A protein and the small-molecule ligand that binds it are described below.
Small molecule (SMILES): Nc1ncnc2c1ncn2[C@@H]1O[C@H](COP(=O)=O)[C@@H](O[P](=O)(O)OC[C@H]2O[C@@H](n3ccc(=O)[nH]c3=O)[C@H](O)[C@@H]2O)[C@H]1O

Sequence of chain 9.B:
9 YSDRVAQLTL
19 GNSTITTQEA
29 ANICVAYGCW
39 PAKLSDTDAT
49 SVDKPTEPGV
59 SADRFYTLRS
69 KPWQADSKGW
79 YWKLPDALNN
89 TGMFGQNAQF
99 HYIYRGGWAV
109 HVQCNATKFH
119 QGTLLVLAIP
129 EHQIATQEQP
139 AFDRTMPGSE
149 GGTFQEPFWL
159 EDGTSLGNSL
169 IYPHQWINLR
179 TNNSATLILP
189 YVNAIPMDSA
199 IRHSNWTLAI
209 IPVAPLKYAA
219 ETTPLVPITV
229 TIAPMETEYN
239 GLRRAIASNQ

Binding-site contacts:
Ligand atom O2' contacts residue TRP38 of chain 9.B at 4.2 Å.
Ligand atom N9 contacts residue TRP38 of chain 9.B at 3.7 Å.
Ligand atom C2 contacts residue TRP38 of chain 9.B at 3.1 Å (hydrophobic).
Ligand atom N6 contacts residue VAL30 of chain 24.A at 4.3 Å.
Ligand atom C5 contacts residue TRP38 of chain 9.B at 3.7 Å (hydrophobic).
Ligand atom N6 contacts residue TRP38 of chain 9.B at 4.0 Å.
Ligand atom C8 contacts residue TRP38 of chain 9.B at 4.3 Å (hydrophobic).
Ligand atom N1 contacts residue TRP38 of chain 9.B at 3.3 Å.
Ligand atom C4 contacts residue TRP38 of chain 9.B at 3.5 Å (hydrophobic).
Ligand atom O2' contacts residue HIS28 of chain 24.A at 3.2 Å (h-bond).
Ligand atom C1' contacts residue TRP38 of chain 9.B at 4.0 Å (hydrophobic).
Ligand atom N3 contacts residue TRP38 of chain 9.B at 3.2 Å.
Ligand atom N7 contacts residue TRP38 of chain 9.B at 4.2 Å.
Ligand atom C6 contacts residue TRP38 of chain 9.B at 3.6 Å (hydrophobic).

Sequence of chain 24.A:
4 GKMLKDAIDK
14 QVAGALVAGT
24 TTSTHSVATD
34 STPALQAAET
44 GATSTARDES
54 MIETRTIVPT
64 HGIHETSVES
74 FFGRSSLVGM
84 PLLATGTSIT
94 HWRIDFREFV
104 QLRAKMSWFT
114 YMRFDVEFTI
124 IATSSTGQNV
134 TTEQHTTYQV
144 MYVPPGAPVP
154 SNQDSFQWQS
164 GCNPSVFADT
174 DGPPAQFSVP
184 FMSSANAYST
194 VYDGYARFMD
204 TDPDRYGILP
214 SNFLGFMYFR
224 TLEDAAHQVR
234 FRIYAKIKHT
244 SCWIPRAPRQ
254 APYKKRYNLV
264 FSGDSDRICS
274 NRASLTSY